Binding-site contacts:
Ligand atom C6 contacts residue ASN269 of chain 53.F at 4.3 Å.
Ligand atom O5 contacts residue ASN269 of chain 53.F at 2.4 Å (h-bond).
Ligand atom C4 contacts residue TRP97 of chain 53.F at 4.1 Å (hydrophobic).
Ligand atom C2 contacts residue TRP97 of chain 53.F at 3.1 Å (hydrophobic).
Ligand atom C8 contacts residue PRO99 of chain 53.F at 3.9 Å (hydrophobic).
Ligand atom C4 contacts residue ASN269 of chain 53.F at 3.7 Å.
Ligand atom N2 contacts residue TRP97 of chain 53.F at 2.4 Å (h-bond).
Ligand atom C1 contacts residue ASN269 of chain 53.F at 1.4 Å.
Ligand atom C3 contacts residue ASN269 of chain 53.F at 3.1 Å.
Ligand atom C2 contacts residue ASN269 of chain 53.F at 2.5 Å.
Ligand atom O7 contacts residue TRP97 of chain 53.F at 3.8 Å.
Ligand atom C7 contacts residue ASN269 of chain 53.F at 3.5 Å.
Ligand atom C8 contacts residue TRP97 of chain 53.F at 4.0 Å (hydrophobic).
Ligand atom C5 contacts residue ASN269 of chain 53.F at 3.0 Å.
Ligand atom O3 contacts residue TRP97 of chain 53.F at 2.5 Å (h-bond).
Ligand atom C1 contacts residue TRP97 of chain 53.F at 4.2 Å (hydrophobic).
Ligand atom O3 contacts residue PRO95 of chain 53.F at 4.4 Å.
Ligand atom C3 contacts residue TRP97 of chain 53.F at 2.7 Å (hydrophobic).
Ligand atom N2 contacts residue ASN269 of chain 53.F at 2.8 Å (h-bond).
Ligand atom O4 contacts residue TRP97 of chain 53.F at 3.8 Å.
Ligand atom O7 contacts residue ASN269 of chain 53.F at 3.4 Å (h-bond).
Ligand atom C7 contacts residue TRP97 of chain 53.F at 3.3 Å (hydrophobic).
Ligand atom O3 contacts residue ASN269 of chain 53.F at 4.4 Å.

Sequence of chain 53.F:
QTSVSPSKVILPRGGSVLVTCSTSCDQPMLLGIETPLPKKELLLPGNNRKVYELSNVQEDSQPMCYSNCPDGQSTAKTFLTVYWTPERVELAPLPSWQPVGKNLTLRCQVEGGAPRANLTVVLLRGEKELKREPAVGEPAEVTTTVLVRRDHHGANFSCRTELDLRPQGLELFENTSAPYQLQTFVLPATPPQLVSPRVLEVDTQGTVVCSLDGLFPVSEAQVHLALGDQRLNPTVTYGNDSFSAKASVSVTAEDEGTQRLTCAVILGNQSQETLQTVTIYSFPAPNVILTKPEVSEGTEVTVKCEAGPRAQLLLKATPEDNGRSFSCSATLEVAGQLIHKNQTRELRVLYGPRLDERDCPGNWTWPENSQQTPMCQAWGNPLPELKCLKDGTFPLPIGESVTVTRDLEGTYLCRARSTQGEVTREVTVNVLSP

This protein binds this small molecule.
Small molecule (SMILES): CC(=O)N[C@@H]1[C@@H](O)[C@H](O)[C@@H](CO)O[C@H]1O